The protein below binds the small molecule below.
Small molecule (SMILES): OC[C@H]1O[C@H](O[C@H]2[C@@H](O)[C@H](O)[C@@H](CO)O[C@@H]2O)[C@@H](O)[C@@H](O)[C@@H]1O

Sequence of chain 1.B:
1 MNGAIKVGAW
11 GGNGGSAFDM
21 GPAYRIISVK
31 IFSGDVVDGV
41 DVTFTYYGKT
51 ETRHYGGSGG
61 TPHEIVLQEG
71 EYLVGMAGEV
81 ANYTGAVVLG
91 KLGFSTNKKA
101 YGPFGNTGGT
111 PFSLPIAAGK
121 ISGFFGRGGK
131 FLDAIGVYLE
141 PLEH

Binding-site contacts:
Ligand atom C6 contacts residue ALA86 of chain 1.B at 4.0 Å (hydrophobic).
Ligand atom C6 contacts residue VAL88 of chain 1.B at 3.8 Å (hydrophobic).
Ligand atom O1 contacts residue LYS130 of chain 1.B at 4.3 Å.
Ligand atom C4 contacts residue ASP133 of chain 1.B at 3.4 Å.
Ligand atom O4 contacts residue GLY15 of chain 1.B at 3.2 Å (h-bond).
Ligand atom O2 contacts residue LYS130 of chain 1.B at 3.5 Å (salt-bridge).
Ligand atom O3 contacts residue GLY14 of chain 1.B at 4.2 Å.
Ligand atom C1 contacts residue ALA86 of chain 1.B at 4.3 Å (hydrophobic).
Ligand atom O4 contacts residue ASP133 of chain 1.B at 2.6 Å (salt-bridge).
Ligand atom O3 contacts residue GLY15 of chain 1.B at 3.0 Å (h-bond).
Ligand atom C4 contacts residue GLY15 of chain 1.B at 3.5 Å.
Ligand atom C1 contacts residue LYS130 of chain 1.B at 3.8 Å.
Ligand atom C5 contacts residue THR84 of chain 1.B at 3.4 Å.
Ligand atom O1 contacts residue PHE131 of chain 1.B at 3.9 Å.
Ligand atom O6 contacts residue ASP133 of chain 1.B at 2.7 Å (salt-bridge).
Ligand atom O6 contacts residue LYS130 of chain 1.B at 3.1 Å (salt-bridge).
Ligand atom C6 contacts residue PHE131 of chain 1.B at 3.8 Å (hydrophobic).
Ligand atom C4 contacts residue GLY14 of chain 1.B at 4.3 Å.
Ligand atom O5 contacts residue PHE131 of chain 1.B at 4.3 Å.
Ligand atom C1 contacts residue THR84 of chain 1.B at 3.5 Å.
Ligand atom O6 contacts residue VAL88 of chain 1.B at 4.3 Å.
Ligand atom C2 contacts residue LYS130 of chain 1.B at 4.3 Å.
Ligand atom C5 contacts residue LYS130 of chain 1.B at 4.0 Å.
Ligand atom O5 contacts residue ALA86 of chain 1.B at 3.5 Å.
Ligand atom C6 contacts residue ASP133 of chain 1.B at 3.4 Å.
Ligand atom O4 contacts residue GLY14 of chain 1.B at 3.4 Å.
Ligand atom O6 contacts residue GLY129 of chain 1.B at 3.5 Å.
Ligand atom C5 contacts residue ALA86 of chain 1.B at 4.2 Å (hydrophobic).
Ligand atom O6 contacts residue PHE131 of chain 1.B at 2.9 Å (h-bond).
Ligand atom C6 contacts residue THR84 of chain 1.B at 3.5 Å.
Ligand atom C5 contacts residue ASP133 of chain 1.B at 3.9 Å.
Ligand atom O1 contacts residue THR84 of chain 1.B at 2.6 Å (h-bond).
Ligand atom O2 contacts residue GLY129 of chain 1.B at 3.4 Å.
Ligand atom C6 contacts residue GLY85 of chain 1.B at 3.8 Å.
Ligand atom O6 contacts residue GLY85 of chain 1.B at 4.2 Å.
Ligand atom C3 contacts residue GLY15 of chain 1.B at 3.9 Å.
Ligand atom O5 contacts residue THR84 of chain 1.B at 3.8 Å.
Ligand atom O5 contacts residue LYS130 of chain 1.B at 3.1 Å (salt-bridge).
Ligand atom O5 contacts residue GLY129 of chain 1.B at 4.2 Å.
Ligand atom C6 contacts residue LYS130 of chain 1.B at 4.0 Å.